Sequence of chain 1.A:
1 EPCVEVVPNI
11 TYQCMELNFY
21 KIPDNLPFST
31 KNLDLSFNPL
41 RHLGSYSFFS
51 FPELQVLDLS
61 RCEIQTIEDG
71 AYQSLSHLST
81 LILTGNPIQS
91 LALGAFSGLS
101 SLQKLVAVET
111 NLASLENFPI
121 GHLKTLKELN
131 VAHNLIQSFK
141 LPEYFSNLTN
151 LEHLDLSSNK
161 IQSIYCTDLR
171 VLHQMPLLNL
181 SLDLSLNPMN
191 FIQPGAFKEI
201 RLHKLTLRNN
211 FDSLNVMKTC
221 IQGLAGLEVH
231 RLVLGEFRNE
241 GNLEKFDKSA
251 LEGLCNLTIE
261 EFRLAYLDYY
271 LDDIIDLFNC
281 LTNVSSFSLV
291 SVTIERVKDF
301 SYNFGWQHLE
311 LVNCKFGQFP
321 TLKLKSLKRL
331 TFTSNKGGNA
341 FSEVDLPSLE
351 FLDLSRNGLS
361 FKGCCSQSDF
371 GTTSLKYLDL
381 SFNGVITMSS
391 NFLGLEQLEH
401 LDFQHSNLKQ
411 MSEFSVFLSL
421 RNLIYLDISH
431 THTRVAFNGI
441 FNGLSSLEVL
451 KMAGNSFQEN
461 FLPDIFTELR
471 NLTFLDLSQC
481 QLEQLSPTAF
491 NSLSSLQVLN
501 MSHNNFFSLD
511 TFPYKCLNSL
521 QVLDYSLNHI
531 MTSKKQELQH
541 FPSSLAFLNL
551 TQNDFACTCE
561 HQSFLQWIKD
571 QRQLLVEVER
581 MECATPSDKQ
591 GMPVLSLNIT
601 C

This small molecule binds to this protein.
Small molecule (SMILES): CC(=O)N[C@@H]1[C@@H](O)[C@H](O)[C@@H](CO)O[C@H]1O

Binding-site contacts:
Ligand atom C3 contacts residue ASN471 of chain 1.A at 3.9 Å.
Ligand atom O6 contacts residue SER446 of chain 1.A at 3.8 Å.
Ligand atom C5 contacts residue SER446 of chain 1.A at 4.2 Å.
Ligand atom C4 contacts residue ASN471 of chain 1.A at 4.3 Å.
Ligand atom C2 contacts residue ASN471 of chain 1.A at 2.5 Å.
Ligand atom C7 contacts residue ASN471 of chain 1.A at 3.9 Å.
Ligand atom C6 contacts residue SER446 of chain 1.A at 4.0 Å.
Ligand atom C1 contacts residue ASN471 of chain 1.A at 1.5 Å.
Ligand atom N2 contacts residue ASN471 of chain 1.A at 2.9 Å (h-bond).
Ligand atom C5 contacts residue ASN471 of chain 1.A at 3.7 Å.
Ligand atom C6 contacts residue ASN471 of chain 1.A at 4.4 Å.
Ligand atom O7 contacts residue ASN471 of chain 1.A at 4.1 Å.
Ligand atom O5 contacts residue ASN471 of chain 1.A at 2.4 Å (h-bond).